Sequence of chain 1.A:
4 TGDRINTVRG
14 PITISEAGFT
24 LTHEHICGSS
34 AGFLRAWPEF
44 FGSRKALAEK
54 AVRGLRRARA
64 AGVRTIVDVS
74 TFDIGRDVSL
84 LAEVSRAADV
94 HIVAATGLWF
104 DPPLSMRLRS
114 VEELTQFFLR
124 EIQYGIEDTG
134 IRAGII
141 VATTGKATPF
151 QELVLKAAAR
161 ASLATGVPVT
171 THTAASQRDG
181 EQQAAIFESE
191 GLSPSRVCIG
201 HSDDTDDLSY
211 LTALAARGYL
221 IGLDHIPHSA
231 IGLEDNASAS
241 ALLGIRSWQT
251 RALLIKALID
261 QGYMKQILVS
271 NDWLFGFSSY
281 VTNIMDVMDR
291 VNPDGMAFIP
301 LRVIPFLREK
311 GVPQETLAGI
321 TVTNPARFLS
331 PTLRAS

Binding-site contacts:
Ligand atom C1' contacts residue ARG56 of chain 1.A at 4.5 Å.
Ligand atom C3' contacts residue ARG56 of chain 1.A at 3.8 Å.
Ligand atom C4' contacts residue ARG59 of chain 1.A at 2.8 Å.
Ligand atom C6' contacts residue ARG59 of chain 1.A at 3.8 Å.
Ligand atom CA contacts residue ARG56 of chain 1.A at 4.2 Å.
Ligand atom C5' contacts residue ARG59 of chain 1.A at 2.8 Å.
Ligand atom C contacts residue ARG56 of chain 1.A at 4.0 Å.
Ligand atom C3' contacts residue ARG59 of chain 1.A at 4.0 Å.
Ligand atom OXT contacts residue ARG56 of chain 1.A at 3.7 Å.
Ligand atom CA contacts residue ARG60 of chain 1.A at 4.2 Å.
Ligand atom C3' contacts residue ARG60 of chain 1.A at 4.1 Å.
Ligand atom C2' contacts residue ARG60 of chain 1.A at 3.8 Å.
Ligand atom C2' contacts residue ARG56 of chain 1.A at 4.1 Å.

A protein and the small-molecule ligand that binds it are described below.
Small molecule (SMILES): OCCc1ccccc1